Binding-site contacts:
Ligand atom N contacts residue GLY396 of chain 1.C at 2.7 Å (h-bond).
Ligand atom CA contacts residue GLY397 of chain 1.C at 3.9 Å.
Ligand atom C contacts residue LEU400 of chain 1.C at 4.1 Å (hydrophobic).
Ligand atom C contacts residue GLN482 of chain 1.C at 3.9 Å.
Ligand atom O contacts residue GLN481 of chain 1.C at 2.9 Å (h-bond).
Ligand atom CA contacts residue GLN481 of chain 1.C at 3.5 Å.
Ligand atom C contacts residue GLY396 of chain 1.C at 3.3 Å.
Ligand atom O contacts residue TYR483 of chain 1.C at 3.2 Å (h-bond).
Ligand atom CB contacts residue GLY397 of chain 1.C at 3.7 Å.
Ligand atom CB contacts residue VAL480 of chain 1.C at 4.1 Å (hydrophobic).
Ligand atom CB contacts residue SER452 of chain 1.C at 3.6 Å.
Ligand atom CA contacts residue GLY398 of chain 1.C at 3.5 Å.
Ligand atom CB contacts residue GLN481 of chain 1.C at 3.9 Å.
Ligand atom O contacts residue ALA399 of chain 1.C at 4.0 Å.
Ligand atom O contacts residue PHE475 of chain 1.C at 4.2 Å.
Ligand atom N contacts residue SER452 of chain 1.C at 3.6 Å.
Ligand atom O contacts residue SER452 of chain 1.C at 2.5 Å.
Ligand atom N contacts residue GLY398 of chain 1.C at 2.7 Å (h-bond).
Ligand atom O contacts residue LEU400 of chain 1.C at 3.1 Å (h-bond).
Ligand atom C contacts residue SER452 of chain 1.C at 3.0 Å.
Ligand atom CB contacts residue GLY396 of chain 1.C at 3.9 Å.
Ligand atom O contacts residue GLY397 of chain 1.C at 3.4 Å.
Ligand atom O contacts residue ALA451 of chain 1.C at 4.0 Å.
Ligand atom N contacts residue GLN481 of chain 1.C at 2.8 Å (h-bond).
Ligand atom CB contacts residue GLY398 of chain 1.C at 3.5 Å.
Ligand atom C contacts residue GLY398 of chain 1.C at 3.3 Å.
Ligand atom O contacts residue ALA453 of chain 1.C at 3.1 Å (h-bond).
Ligand atom C contacts residue ALA451 of chain 1.C at 4.1 Å (hydrophobic).
Ligand atom O contacts residue HIS225 of chain 1.C at 4.1 Å.
Ligand atom O contacts residue GLY398 of chain 1.C at 3.1 Å (h-bond).
Ligand atom CA contacts residue GLY396 of chain 1.C at 3.3 Å.
Ligand atom C contacts residue GLN481 of chain 1.C at 3.6 Å.
Ligand atom N contacts residue LEU400 of chain 1.C at 4.2 Å.
Ligand atom CB contacts residue ALA453 of chain 1.C at 3.8 Å (hydrophobic).
Ligand atom CA contacts residue SER452 of chain 1.C at 3.7 Å.
Ligand atom C contacts residue HIS225 of chain 1.C at 4.0 Å.
Ligand atom O contacts residue GLY396 of chain 1.C at 4.1 Å.
Ligand atom O contacts residue GLN482 of chain 1.C at 3.4 Å (h-bond).
Ligand atom C contacts residue ALA453 of chain 1.C at 4.2 Å (hydrophobic).
Ligand atom O contacts residue VAL480 of chain 1.C at 3.7 Å.

A protein and the small-molecule ligand that binds it are described below.
Small molecule (SMILES): C[C@H](N)C(=O)N[C@@H](C)C(=O)N[C@@H](C)C(=O)N[C@@H](C)C(=O)N[C@@H](C)C(=O)N[C@@H](C)C=O

Sequence of chain 1.C:
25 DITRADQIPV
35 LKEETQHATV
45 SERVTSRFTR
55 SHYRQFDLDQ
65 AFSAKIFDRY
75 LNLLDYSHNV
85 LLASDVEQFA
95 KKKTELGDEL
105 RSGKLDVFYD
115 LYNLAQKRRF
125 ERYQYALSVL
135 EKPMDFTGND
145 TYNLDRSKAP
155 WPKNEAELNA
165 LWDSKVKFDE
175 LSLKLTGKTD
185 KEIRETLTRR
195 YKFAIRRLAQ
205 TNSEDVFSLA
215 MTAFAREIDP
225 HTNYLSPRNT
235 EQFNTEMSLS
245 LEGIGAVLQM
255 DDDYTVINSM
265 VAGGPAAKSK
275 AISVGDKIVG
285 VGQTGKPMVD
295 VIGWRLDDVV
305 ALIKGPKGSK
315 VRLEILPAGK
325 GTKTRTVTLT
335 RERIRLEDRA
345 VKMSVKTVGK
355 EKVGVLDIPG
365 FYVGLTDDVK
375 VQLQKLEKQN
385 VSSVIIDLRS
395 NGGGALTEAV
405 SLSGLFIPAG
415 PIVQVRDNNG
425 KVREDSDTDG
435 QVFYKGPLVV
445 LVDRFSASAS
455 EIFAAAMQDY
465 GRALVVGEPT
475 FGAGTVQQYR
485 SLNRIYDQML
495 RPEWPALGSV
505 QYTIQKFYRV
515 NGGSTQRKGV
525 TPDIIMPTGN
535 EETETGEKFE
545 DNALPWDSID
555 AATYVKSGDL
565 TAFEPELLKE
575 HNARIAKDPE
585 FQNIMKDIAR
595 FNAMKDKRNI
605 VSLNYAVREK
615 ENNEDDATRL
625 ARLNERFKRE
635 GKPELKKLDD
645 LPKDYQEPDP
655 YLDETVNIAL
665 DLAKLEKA